This small molecule binds to this protein.
Small molecule (SMILES): CC(=O)N[C@@H]1[C@@H](O)[C@H](O)[C@@H](CO)O[C@H]1O

Sequence of chain 1.B:
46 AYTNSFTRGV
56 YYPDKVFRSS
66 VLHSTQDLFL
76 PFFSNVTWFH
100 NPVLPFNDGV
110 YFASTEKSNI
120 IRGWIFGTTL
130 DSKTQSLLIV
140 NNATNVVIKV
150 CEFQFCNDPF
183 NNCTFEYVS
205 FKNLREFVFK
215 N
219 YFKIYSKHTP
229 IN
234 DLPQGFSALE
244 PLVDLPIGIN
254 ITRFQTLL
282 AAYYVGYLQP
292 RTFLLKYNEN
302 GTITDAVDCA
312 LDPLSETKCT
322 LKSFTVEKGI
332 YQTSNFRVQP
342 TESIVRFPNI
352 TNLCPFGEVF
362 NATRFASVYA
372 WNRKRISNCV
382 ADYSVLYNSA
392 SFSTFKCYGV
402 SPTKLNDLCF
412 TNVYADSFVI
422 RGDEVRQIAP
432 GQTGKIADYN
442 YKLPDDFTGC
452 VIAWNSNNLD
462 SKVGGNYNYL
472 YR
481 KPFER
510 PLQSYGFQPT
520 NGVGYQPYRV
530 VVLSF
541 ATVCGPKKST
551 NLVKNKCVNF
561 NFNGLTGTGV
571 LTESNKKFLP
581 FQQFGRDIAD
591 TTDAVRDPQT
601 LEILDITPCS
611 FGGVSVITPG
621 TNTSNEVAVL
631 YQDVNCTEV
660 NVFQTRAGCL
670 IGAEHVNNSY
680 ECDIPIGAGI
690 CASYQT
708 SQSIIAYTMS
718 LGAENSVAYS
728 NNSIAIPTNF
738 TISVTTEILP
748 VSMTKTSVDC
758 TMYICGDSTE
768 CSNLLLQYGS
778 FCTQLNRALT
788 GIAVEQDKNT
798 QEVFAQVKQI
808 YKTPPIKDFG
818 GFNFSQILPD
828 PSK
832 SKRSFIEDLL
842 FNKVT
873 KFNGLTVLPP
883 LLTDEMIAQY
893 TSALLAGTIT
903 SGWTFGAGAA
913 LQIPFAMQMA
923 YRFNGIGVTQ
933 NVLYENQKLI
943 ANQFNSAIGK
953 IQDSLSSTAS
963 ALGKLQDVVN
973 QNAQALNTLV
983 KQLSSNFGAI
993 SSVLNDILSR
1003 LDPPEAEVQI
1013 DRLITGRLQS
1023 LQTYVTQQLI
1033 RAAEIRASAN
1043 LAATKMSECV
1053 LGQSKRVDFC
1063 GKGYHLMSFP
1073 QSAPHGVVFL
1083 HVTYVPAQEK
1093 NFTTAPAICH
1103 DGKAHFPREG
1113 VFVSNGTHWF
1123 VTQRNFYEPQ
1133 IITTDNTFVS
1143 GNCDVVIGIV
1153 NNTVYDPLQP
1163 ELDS

Binding-site contacts:
Ligand atom O5 contacts residue ASN184 of chain 1.B at 2.4 Å (h-bond).
Ligand atom C4 contacts residue ASN184 of chain 1.B at 4.3 Å.
Ligand atom C8 contacts residue GLU151 of chain 1.B at 4.2 Å.
Ligand atom C7 contacts residue ASN184 of chain 1.B at 4.0 Å.
Ligand atom C5 contacts residue ASN184 of chain 1.B at 3.8 Å.
Ligand atom N2 contacts residue ASN184 of chain 1.B at 2.9 Å (h-bond).
Ligand atom C2 contacts residue ASN184 of chain 1.B at 2.5 Å.
Ligand atom C1 contacts residue ASN184 of chain 1.B at 1.5 Å.
Ligand atom C8 contacts residue SER131 of chain 1.B at 4.1 Å.
Ligand atom C3 contacts residue ASN184 of chain 1.B at 3.9 Å.